Binding-site contacts:
Ligand atom C8 contacts residue ASN111 of chain 1.A at 3.5 Å.
Ligand atom C10 contacts residue ASN111 of chain 1.A at 3.0 Å.
Ligand atom C10 contacts residue GLY110 of chain 1.A at 3.1 Å.
Ligand atom C2 contacts residue GLY110 of chain 1.A at 3.7 Å.
Ligand atom C6 contacts residue ASP113 of chain 1.A at 3.4 Å.
Ligand atom N contacts residue GLY110 of chain 1.A at 2.9 Å (h-bond).
Ligand atom C8 contacts residue ILE36 of chain 1.A at 3.6 Å (hydrophobic).
Ligand atom C16 contacts residue ILE168 of chain 1.A at 3.6 Å (hydrophobic).
Ligand atom N contacts residue CYS109 of chain 1.A at 3.5 Å.
Ligand atom C13 contacts residue SER116 of chain 1.A at 3.6 Å.
Ligand atom N2 contacts residue ILE36 of chain 1.A at 3.7 Å.
Ligand atom C9 contacts residue ILE36 of chain 1.A at 3.5 Å (hydrophobic).
Ligand atom C2 contacts residue LEU159 of chain 1.A at 3.5 Å (hydrophobic).
Ligand atom C14 contacts residue PRO178 of chain 1.A at 3.5 Å (hydrophobic).
Ligand atom C3 contacts residue LEU159 of chain 1.A at 3.5 Å (hydrophobic).
Ligand atom O contacts residue GLY110 of chain 1.A at 3.2 Å (h-bond).
Ligand atom C15 contacts residue ILE91 of chain 1.A at 3.5 Å (hydrophobic).
Ligand atom C13 contacts residue ASP113 of chain 1.A at 3.6 Å.
Ligand atom C9 contacts residue ASN111 of chain 1.A at 3.5 Å.
Ligand atom C22 contacts residue ASP113 of chain 1.A at 3.7 Å.
Ligand atom C15 contacts residue MET107 of chain 1.A at 3.5 Å (hydrophobic).
Ligand atom C16 contacts residue MET107 of chain 1.A at 3.5 Å (hydrophobic).
Ligand atom C4 contacts residue GLY110 of chain 1.A at 3.6 Å.
Ligand atom C2 contacts residue GLU108 of chain 1.A at 3.3 Å.
Ligand atom C13 contacts residue PRO178 of chain 1.A at 3.5 Å (hydrophobic).
Ligand atom N2 contacts residue LEU159 of chain 1.A at 3.6 Å.
Ligand atom N2 contacts residue GLY110 of chain 1.A at 3.0 Å (h-bond).
Ligand atom C6 contacts residue ILE112 of chain 1.A at 3.6 Å (hydrophobic).
Ligand atom N contacts residue LEU159 of chain 1.A at 3.5 Å.
Ligand atom O contacts residue ILE36 of chain 1.A at 3.5 Å.
Ligand atom C14 contacts residue SER116 of chain 1.A at 3.2 Å.
Ligand atom C12 contacts residue ILE112 of chain 1.A at 3.6 Å (hydrophobic).
Ligand atom C7 contacts residue ILE36 of chain 1.A at 3.7 Å (hydrophobic).
Ligand atom C4 contacts residue ILE36 of chain 1.A at 3.5 Å (hydrophobic).
Ligand atom C5 contacts residue ILE36 of chain 1.A at 3.6 Å (hydrophobic).
Ligand atom C9 contacts residue GLY110 of chain 1.A at 3.7 Å.
Ligand atom N4 contacts residue SER116 of chain 1.A at 3.5 Å (h-bond).
Ligand atom C5 contacts residue ASP113 of chain 1.A at 3.7 Å.
Ligand atom C2 contacts residue ALA56 of chain 1.A at 3.3 Å (hydrophobic).
Ligand atom C6 contacts residue ILE36 of chain 1.A at 3.7 Å (hydrophobic).

Sequence of chain 1.A:
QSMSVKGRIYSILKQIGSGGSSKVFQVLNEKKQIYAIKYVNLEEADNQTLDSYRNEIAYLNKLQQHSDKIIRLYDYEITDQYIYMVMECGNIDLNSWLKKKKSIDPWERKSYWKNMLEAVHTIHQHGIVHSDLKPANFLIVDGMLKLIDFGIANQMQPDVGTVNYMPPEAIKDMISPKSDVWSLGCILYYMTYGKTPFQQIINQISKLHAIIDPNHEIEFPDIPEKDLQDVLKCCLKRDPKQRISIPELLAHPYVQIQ

This small molecule binds to this protein.
Small molecule (SMILES): COc1cc(-c2cnn(C)c2)ccc1Nc1ncc2ccnc(NC3CCCCC3)c2n1